This protein binds this small molecule.
Small molecule (SMILES): O=S(=O)(O)CCBr

Sequence of chain 1.I:
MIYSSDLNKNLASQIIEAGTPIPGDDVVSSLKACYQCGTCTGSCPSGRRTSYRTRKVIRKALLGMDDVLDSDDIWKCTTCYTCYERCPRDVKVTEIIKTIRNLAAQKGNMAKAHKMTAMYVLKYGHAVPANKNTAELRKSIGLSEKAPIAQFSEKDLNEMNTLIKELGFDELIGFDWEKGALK

Sequence of chain 1.H:
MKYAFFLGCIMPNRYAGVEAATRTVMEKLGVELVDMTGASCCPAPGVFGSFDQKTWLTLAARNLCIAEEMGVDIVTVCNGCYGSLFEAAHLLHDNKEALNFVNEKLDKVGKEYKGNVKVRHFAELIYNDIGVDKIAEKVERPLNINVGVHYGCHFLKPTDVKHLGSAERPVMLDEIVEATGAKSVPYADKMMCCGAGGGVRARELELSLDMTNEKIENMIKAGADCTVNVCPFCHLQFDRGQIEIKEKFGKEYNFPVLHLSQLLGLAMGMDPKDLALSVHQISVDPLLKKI

Binding-site contacts:
Ligand atom O1S contacts residue LEU236 of chain 1.H at 3.9 Å.
Ligand atom C1 contacts residue THR117 of chain 1.I at 4.0 Å.
Ligand atom O2S contacts residue ARG201 of chain 1.H at 3.6 Å.
Ligand atom C2 contacts residue VAL128 of chain 1.I at 3.8 Å (hydrophobic).
Ligand atom C1 contacts residue ALA127 of chain 1.I at 4.4 Å (hydrophobic).
Ligand atom BR1 contacts residue THR117 of chain 1.I at 3.7 Å.
Ligand atom O2S contacts residue PHE233 of chain 1.H at 3.6 Å.
Ligand atom C2 contacts residue PHE233 of chain 1.H at 4.0 Å (hydrophobic).
Ligand atom BR1 contacts residue ALA127 of chain 1.I at 3.6 Å.
Ligand atom O3S contacts residue THR117 of chain 1.I at 4.3 Å.
Ligand atom O3S contacts residue ALA202 of chain 1.H at 3.6 Å.
Ligand atom O1S contacts residue ARG201 of chain 1.H at 3.1 Å (salt-bridge).
Ligand atom C1 contacts residue VAL128 of chain 1.I at 4.0 Å (hydrophobic).
Ligand atom C1 contacts residue PHE233 of chain 1.H at 4.5 Å (hydrophobic).
Ligand atom S2 contacts residue ARG201 of chain 1.H at 4.2 Å.
Ligand atom O2S contacts residue ALA202 of chain 1.H at 4.1 Å.
Ligand atom BR1 contacts residue PHE233 of chain 1.H at 3.5 Å.